Sequence of chain 6.B:
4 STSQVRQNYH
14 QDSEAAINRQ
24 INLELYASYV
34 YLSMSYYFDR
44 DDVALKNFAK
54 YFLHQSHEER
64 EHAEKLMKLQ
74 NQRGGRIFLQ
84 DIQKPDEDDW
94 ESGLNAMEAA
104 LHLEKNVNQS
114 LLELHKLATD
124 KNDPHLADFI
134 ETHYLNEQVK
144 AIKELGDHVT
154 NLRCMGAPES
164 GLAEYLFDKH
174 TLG

The protein below binds the small molecule below.
Small molecule (SMILES): CCCCSC(=S)SC(C)(C)C(=O)NCCN1C(=O)CCC1=O

Sequence of chain 6.A:
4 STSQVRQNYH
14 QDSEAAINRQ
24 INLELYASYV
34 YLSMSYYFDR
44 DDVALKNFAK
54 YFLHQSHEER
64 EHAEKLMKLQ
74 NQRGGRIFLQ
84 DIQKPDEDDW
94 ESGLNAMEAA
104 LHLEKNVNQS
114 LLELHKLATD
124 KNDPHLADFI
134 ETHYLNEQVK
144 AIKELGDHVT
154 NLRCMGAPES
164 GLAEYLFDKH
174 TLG

Binding-site contacts:
Ligand atom O23 contacts residue GLY164 of chain 6.B at 4.0 Å.
Ligand atom C21 contacts residue CYS157 of chain 6.A at 2.7 Å (hydrophobic).
Ligand atom C21 contacts residue GLY164 of chain 6.B at 3.6 Å.
Ligand atom N17 contacts residue CYS157 of chain 6.A at 3.5 Å (h-bond).
Ligand atom C22 contacts residue GLY164 of chain 6.B at 4.2 Å.
Ligand atom O19 contacts residue ASP45 of chain 6.B at 3.8 Å.
Ligand atom O23 contacts residue CYS157 of chain 6.A at 3.9 Å.
Ligand atom C22 contacts residue CYS157 of chain 6.A at 3.3 Å (hydrophobic).
Ligand atom N14 contacts residue GLU94 of chain 6.B at 3.9 Å.
Ligand atom C20 contacts residue CYS157 of chain 6.A at 1.8 Å (hydrophobic).
Ligand atom C18 contacts residue CYS157 of chain 6.A at 2.7 Å (hydrophobic).
Ligand atom O19 contacts residue CYS157 of chain 6.A at 3.3 Å (h-bond).